Sequence of chain 1.F:
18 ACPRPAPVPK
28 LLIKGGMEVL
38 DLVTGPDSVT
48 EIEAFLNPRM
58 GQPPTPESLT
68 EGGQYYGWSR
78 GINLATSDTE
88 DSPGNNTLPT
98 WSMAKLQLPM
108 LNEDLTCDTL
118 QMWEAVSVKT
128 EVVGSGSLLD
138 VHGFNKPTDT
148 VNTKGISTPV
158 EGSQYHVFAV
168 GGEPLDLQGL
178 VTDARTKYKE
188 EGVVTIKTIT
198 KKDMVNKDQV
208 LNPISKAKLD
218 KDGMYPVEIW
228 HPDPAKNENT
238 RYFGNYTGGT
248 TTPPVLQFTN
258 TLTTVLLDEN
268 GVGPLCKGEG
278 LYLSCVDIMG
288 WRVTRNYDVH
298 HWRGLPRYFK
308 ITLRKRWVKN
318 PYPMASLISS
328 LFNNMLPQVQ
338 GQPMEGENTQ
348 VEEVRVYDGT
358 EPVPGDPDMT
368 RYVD

Binding-site contacts:
Ligand atom O1A contacts residue GLY78 of chain 2.F at 3.7 Å.
Ligand atom C5 contacts residue TYR72 of chain 2.F at 3.6 Å (hydrophobic).
Ligand atom O4 contacts residue GLY78 of chain 2.F at 3.1 Å.
Ligand atom O1B contacts residue ARG77 of chain 2.F at 2.9 Å (salt-bridge).
Ligand atom O4 contacts residue VAL296 of chain 2.F at 3.8 Å.
Ligand atom O4 contacts residue TYR72 of chain 2.F at 4.3 Å.
Ligand atom C6 contacts residue ASN93 of chain 2.F at 3.1 Å.
Ligand atom N5 contacts residue TYR72 of chain 2.F at 3.1 Å (h-bond).
Ligand atom O3 contacts residue GLY78 of chain 2.F at 3.7 Å.
Ligand atom C3 contacts residue GLY78 of chain 2.F at 4.2 Å.
Ligand atom O6 contacts residue ASN93 of chain 2.F at 2.9 Å (h-bond).
Ligand atom C11 contacts residue ASP85 of chain 1.F at 3.7 Å.
Ligand atom O8 contacts residue ARG77 of chain 2.F at 3.9 Å.
Ligand atom O8 contacts residue TYR72 of chain 2.F at 4.2 Å.
Ligand atom C7 contacts residue TYR72 of chain 2.F at 4.2 Å (hydrophobic).
Ligand atom C3 contacts residue GLY78 of chain 2.F at 4.0 Å.
Ligand atom C5 contacts residue ASN93 of chain 2.F at 4.2 Å.
Ligand atom C3 contacts residue ARG77 of chain 2.F at 3.9 Å.
Ligand atom C3 contacts residue VAL296 of chain 2.F at 3.5 Å (hydrophobic).
Ligand atom O3 contacts residue ASN80 of chain 2.F at 4.0 Å.
Ligand atom C2 contacts residue GLY78 of chain 2.F at 4.2 Å.
Ligand atom C6 contacts residue THR94 of chain 2.F at 4.2 Å.
Ligand atom O4 contacts residue ILE79 of chain 2.F at 3.5 Å (h-bond).
Ligand atom O4 contacts residue HIS298 of chain 2.F at 3.1 Å (h-bond).
Ligand atom C1 contacts residue TYR72 of chain 2.F at 3.8 Å (hydrophobic).
Ligand atom O10 contacts residue THR291 of chain 2.F at 3.7 Å.
Ligand atom O10 contacts residue ASN293 of chain 2.F at 3.5 Å (h-bond).
Ligand atom C4 contacts residue TYR72 of chain 2.F at 3.5 Å (hydrophobic).
Ligand atom C4 contacts residue GLY78 of chain 2.F at 3.4 Å.
Ligand atom C4 contacts residue HIS298 of chain 2.F at 4.1 Å.
Ligand atom C1 contacts residue ARG77 of chain 2.F at 3.5 Å.
Ligand atom O1A contacts residue ARG77 of chain 2.F at 3.0 Å (salt-bridge).
Ligand atom O4 contacts residue ASN80 of chain 2.F at 4.2 Å.
Ligand atom O1A contacts residue TYR72 of chain 2.F at 3.2 Å.
Ligand atom O4 contacts residue THR291 of chain 2.F at 3.3 Å.
Ligand atom O1B contacts residue TYR72 of chain 2.F at 4.1 Å.
Ligand atom C4 contacts residue VAL296 of chain 2.F at 4.3 Å (hydrophobic).
Ligand atom C3 contacts residue HIS298 of chain 2.F at 4.1 Å.
Ligand atom C6 contacts residue TYR72 of chain 2.F at 3.6 Å (hydrophobic).
Ligand atom C10 contacts residue TYR72 of chain 2.F at 4.1 Å (hydrophobic).

This protein binds this small molecule.
Small molecule (SMILES): CC(=O)N[C@H]1[C@H]([C@H](O)[C@H](O)CO)O[C@@](O[C@H]2[C@@H](O)[C@@H](CO)O[C@@H](O[C@H]3[C@H](O)[C@@H](O)[C@H](O)O[C@@H]3CO)[C@@H]2O)(C(=O)O)C[C@@H]1O

Sequence of chain 2.F:
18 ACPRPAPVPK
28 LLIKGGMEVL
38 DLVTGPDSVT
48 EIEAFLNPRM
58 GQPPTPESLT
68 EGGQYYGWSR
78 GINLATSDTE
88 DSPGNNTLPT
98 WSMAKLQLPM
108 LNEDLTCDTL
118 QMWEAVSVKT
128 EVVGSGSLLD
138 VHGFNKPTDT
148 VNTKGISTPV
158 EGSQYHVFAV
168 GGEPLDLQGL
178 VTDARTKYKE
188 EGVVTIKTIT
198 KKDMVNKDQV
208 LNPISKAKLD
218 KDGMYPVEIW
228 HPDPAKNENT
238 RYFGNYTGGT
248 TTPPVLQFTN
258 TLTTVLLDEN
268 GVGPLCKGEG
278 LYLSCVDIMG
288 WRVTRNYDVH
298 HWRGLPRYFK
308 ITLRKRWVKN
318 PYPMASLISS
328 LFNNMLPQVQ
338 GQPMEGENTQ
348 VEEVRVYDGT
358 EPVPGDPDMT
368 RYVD